Sequence of chain 1.A:
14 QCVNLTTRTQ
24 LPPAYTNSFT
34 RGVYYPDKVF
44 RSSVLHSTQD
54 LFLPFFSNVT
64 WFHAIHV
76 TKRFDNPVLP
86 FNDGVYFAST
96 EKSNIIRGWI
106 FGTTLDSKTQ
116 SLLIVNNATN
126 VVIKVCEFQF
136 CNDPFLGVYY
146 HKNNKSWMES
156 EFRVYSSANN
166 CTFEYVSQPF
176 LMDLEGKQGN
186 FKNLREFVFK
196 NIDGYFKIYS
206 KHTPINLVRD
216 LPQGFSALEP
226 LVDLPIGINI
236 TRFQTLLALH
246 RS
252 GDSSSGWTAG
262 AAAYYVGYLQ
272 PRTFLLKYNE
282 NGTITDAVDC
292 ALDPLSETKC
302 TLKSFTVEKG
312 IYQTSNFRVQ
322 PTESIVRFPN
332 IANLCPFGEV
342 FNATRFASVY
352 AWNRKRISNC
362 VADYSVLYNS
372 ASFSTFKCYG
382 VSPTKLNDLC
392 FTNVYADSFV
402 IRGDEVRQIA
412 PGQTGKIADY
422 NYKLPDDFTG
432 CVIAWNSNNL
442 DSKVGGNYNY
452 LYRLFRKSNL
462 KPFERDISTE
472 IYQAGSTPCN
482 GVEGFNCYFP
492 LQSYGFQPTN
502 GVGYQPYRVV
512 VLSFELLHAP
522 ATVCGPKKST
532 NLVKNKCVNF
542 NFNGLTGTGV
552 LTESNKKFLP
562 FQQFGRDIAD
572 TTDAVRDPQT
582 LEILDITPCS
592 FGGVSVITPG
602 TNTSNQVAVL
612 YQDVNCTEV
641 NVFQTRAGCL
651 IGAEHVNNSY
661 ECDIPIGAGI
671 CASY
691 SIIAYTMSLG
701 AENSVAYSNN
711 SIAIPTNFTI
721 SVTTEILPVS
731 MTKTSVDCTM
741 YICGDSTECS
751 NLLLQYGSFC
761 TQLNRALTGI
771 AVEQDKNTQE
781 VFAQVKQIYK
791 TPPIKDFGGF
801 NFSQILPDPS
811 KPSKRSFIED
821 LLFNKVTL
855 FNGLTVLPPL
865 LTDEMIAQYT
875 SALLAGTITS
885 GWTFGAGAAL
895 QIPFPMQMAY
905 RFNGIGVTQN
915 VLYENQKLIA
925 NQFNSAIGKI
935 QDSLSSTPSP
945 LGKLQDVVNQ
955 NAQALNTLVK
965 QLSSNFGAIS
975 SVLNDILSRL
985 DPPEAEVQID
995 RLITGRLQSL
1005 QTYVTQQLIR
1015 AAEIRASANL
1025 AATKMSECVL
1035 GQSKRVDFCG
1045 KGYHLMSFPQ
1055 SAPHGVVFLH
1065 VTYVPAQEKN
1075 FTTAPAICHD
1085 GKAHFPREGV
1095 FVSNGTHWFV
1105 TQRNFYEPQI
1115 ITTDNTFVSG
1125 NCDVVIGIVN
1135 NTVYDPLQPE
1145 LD

Binding-site contacts:
Ligand atom N2 contacts residue ASN165 of chain 1.A at 3.3 Å (h-bond).
Ligand atom C2 contacts residue ASN165 of chain 1.A at 2.4 Å.
Ligand atom O5 contacts residue ASN164 of chain 1.A at 3.7 Å.
Ligand atom C4 contacts residue ASN165 of chain 1.A at 4.2 Å.
Ligand atom O7 contacts residue ASN165 of chain 1.A at 3.2 Å (h-bond).
Ligand atom C7 contacts residue ASN165 of chain 1.A at 3.6 Å.
Ligand atom O3 contacts residue ASN165 of chain 1.A at 3.9 Å.
Ligand atom C3 contacts residue ASN165 of chain 1.A at 3.7 Å.
Ligand atom C5 contacts residue ASN165 of chain 1.A at 3.6 Å.
Ligand atom C1 contacts residue ASN164 of chain 1.A at 4.0 Å.
Ligand atom C1 contacts residue ASN165 of chain 1.A at 1.4 Å.
Ligand atom O6 contacts residue ASN164 of chain 1.A at 3.4 Å (h-bond).
Ligand atom C6 contacts residue ASN164 of chain 1.A at 4.0 Å.
Ligand atom C5 contacts residue ASN164 of chain 1.A at 3.8 Å.
Ligand atom O5 contacts residue ASN165 of chain 1.A at 2.4 Å (h-bond).

A small-molecule ligand and the protein it binds are described below.
Small molecule (SMILES): CC(=O)N[C@@H]1[C@@H](O)[C@H](O)[C@@H](CO)O[C@H]1O